Sequence of chain 1.C:
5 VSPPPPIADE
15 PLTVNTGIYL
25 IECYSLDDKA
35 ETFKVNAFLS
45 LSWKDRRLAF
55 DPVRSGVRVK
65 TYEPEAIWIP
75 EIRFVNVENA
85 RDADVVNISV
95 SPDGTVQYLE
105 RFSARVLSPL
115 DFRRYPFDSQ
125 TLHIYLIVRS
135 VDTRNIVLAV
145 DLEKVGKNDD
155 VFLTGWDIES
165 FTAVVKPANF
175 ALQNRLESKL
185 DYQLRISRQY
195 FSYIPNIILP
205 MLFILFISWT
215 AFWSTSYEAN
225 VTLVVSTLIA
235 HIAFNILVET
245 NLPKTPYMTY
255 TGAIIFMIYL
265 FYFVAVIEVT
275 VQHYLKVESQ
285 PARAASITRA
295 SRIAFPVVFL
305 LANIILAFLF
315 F

A small-molecule ligand and the protein it binds are described below.
Small molecule (SMILES): O=C([O-])C(=O)[O-]

Binding-site contacts:
Ligand atom C1 contacts residue VAL81 of chain 1.C at 4.0 Å (hydrophobic).
Ligand atom C2 contacts residue VAL81 of chain 1.C at 4.4 Å (hydrophobic).
Ligand atom C2 contacts residue ARG85 of chain 1.C at 3.3 Å.
Ligand atom O2 contacts residue ARG77 of chain 1.C at 3.8 Å.
Ligand atom O2 contacts residue PHE78 of chain 1.C at 3.2 Å.
Ligand atom C1 contacts residue ARG85 of chain 1.C at 4.3 Å.
Ligand atom O4 contacts residue PHE78 of chain 1.C at 3.7 Å.
Ligand atom O1 contacts residue PHE78 of chain 1.C at 2.6 Å (h-bond).
Ligand atom O2 contacts residue ILE76 of chain 1.C at 4.0 Å.
Ligand atom O3 contacts residue ARG77 of chain 1.C at 3.7 Å.
Ligand atom O4 contacts residue ASN83 of chain 1.C at 3.7 Å.
Ligand atom O4 contacts residue ALA84 of chain 1.C at 3.1 Å.
Ligand atom O3 contacts residue ALA84 of chain 1.C at 3.6 Å.
Ligand atom C1 contacts residue ARG105 of chain 1.B at 3.8 Å.
Ligand atom C2 contacts residue ARG77 of chain 1.C at 4.4 Å.
Ligand atom O4 contacts residue ARG85 of chain 1.C at 2.2 Å (salt-bridge).
Ligand atom O4 contacts residue VAL81 of chain 1.C at 4.2 Å.
Ligand atom C1 contacts residue ALA84 of chain 1.C at 3.9 Å (hydrophobic).
Ligand atom O1 contacts residue VAL81 of chain 1.C at 3.4 Å.
Ligand atom O1 contacts residue ARG77 of chain 1.C at 3.6 Å.
Ligand atom C2 contacts residue ALA84 of chain 1.C at 3.8 Å (hydrophobic).
Ligand atom O3 contacts residue ARG105 of chain 1.B at 3.7 Å.
Ligand atom O3 contacts residue PHE78 of chain 1.C at 4.4 Å.
Ligand atom C1 contacts residue PHE78 of chain 1.C at 3.4 Å (hydrophobic).
Ligand atom C1 contacts residue ARG77 of chain 1.C at 3.9 Å.
Ligand atom O1 contacts residue ARG105 of chain 1.B at 2.9 Å (salt-bridge).
Ligand atom C2 contacts residue PHE78 of chain 1.C at 3.6 Å (hydrophobic).
Ligand atom O2 contacts residue ARG85 of chain 1.C at 2.8 Å (salt-bridge).

Sequence of chain 1.B:
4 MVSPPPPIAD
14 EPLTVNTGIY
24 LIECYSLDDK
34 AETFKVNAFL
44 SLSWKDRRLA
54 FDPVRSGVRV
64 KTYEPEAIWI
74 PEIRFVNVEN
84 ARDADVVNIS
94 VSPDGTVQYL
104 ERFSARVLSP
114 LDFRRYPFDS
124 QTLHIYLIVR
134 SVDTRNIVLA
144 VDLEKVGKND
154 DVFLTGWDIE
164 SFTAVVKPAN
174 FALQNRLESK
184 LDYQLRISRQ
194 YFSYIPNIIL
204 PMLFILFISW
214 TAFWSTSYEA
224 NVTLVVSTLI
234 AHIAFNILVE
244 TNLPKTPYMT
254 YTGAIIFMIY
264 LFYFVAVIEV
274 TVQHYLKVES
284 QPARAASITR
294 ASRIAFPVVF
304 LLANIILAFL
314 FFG